This small molecule binds to this protein.
Small molecule (SMILES): CC(C)Oc1ccc2ccn(-c3cncc(-c4ccc(C(=O)O)cc4)n3)c2c1

Sequence of chain 1.A:
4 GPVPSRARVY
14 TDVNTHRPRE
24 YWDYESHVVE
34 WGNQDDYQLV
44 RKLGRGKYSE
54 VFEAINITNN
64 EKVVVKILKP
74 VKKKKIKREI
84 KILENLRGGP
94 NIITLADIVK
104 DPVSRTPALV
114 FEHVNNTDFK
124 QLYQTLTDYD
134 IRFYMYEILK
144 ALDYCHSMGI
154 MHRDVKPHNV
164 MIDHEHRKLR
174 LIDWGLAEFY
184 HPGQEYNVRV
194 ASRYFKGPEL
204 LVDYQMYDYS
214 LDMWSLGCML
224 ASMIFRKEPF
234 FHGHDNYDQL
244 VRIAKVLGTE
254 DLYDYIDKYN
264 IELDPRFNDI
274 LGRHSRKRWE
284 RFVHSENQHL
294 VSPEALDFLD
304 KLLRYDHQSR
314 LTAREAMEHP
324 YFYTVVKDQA

Binding-site contacts:
Ligand atom C25 contacts residue LEU46 of chain 1.A at 3.3 Å (hydrophobic).
Ligand atom O28 contacts residue ASP176 of chain 1.A at 3.7 Å.
Ligand atom O1 contacts residue ILE175 of chain 1.A at 3.7 Å.
Ligand atom O1 contacts residue ASP176 of chain 1.A at 2.9 Å (salt-bridge).
Ligand atom N14 contacts residue MET164 of chain 1.A at 4.0 Å.
Ligand atom C2 contacts residue ILE175 of chain 1.A at 4.0 Å (hydrophobic).
Ligand atom C6 contacts residue ILE96 of chain 1.A at 3.9 Å (hydrophobic).
Ligand atom O28 contacts residue LYS69 of chain 1.A at 3.1 Å (salt-bridge).
Ligand atom N11 contacts residue GLU115 of chain 1.A at 4.0 Å.
Ligand atom C23 contacts residue ILE175 of chain 1.A at 3.9 Å (hydrophobic).
Ligand atom N27 contacts residue MET164 of chain 1.A at 3.6 Å.
Ligand atom C4 contacts residue ILE175 of chain 1.A at 3.7 Å (hydrophobic).
Ligand atom C12 contacts residue VAL67 of chain 1.A at 3.7 Å (hydrophobic).
Ligand atom C2 contacts residue PHE114 of chain 1.A at 4.0 Å (hydrophobic).
Ligand atom N14 contacts residue LEU46 of chain 1.A at 3.9 Å.
Ligand atom C10 contacts residue GLU115 of chain 1.A at 3.7 Å.
Ligand atom N11 contacts residue HIS116 of chain 1.A at 3.8 Å.
Ligand atom C13 contacts residue VAL67 of chain 1.A at 4.0 Å (hydrophobic).
Ligand atom C22 contacts residue VAL54 of chain 1.A at 3.8 Å (hydrophobic).
Ligand atom C7 contacts residue ILE96 of chain 1.A at 4.0 Å (hydrophobic).
Ligand atom C10 contacts residue VAL67 of chain 1.A at 3.6 Å (hydrophobic).
Ligand atom C2 contacts residue ASP176 of chain 1.A at 3.5 Å.
Ligand atom C6 contacts residue PHE114 of chain 1.A at 3.8 Å (hydrophobic).
Ligand atom C10 contacts residue VAL117 of chain 1.A at 3.8 Å (hydrophobic).
Ligand atom C13 contacts residue VAL117 of chain 1.A at 4.0 Å (hydrophobic).
Ligand atom C3 contacts residue ILE175 of chain 1.A at 3.9 Å (hydrophobic).
Ligand atom N11 contacts residue VAL117 of chain 1.A at 2.9 Å (h-bond).
Ligand atom C13 contacts residue MET164 of chain 1.A at 3.8 Å (hydrophobic).
Ligand atom C9 contacts residue MET164 of chain 1.A at 3.9 Å (hydrophobic).
Ligand atom N11 contacts residue VAL67 of chain 1.A at 3.5 Å.
Ligand atom C15 contacts residue ASN119 of chain 1.A at 4.0 Å.
Ligand atom C7 contacts residue ILE175 of chain 1.A at 4.0 Å (hydrophobic).
Ligand atom C2 contacts residue LYS69 of chain 1.A at 4.0 Å.
Ligand atom C12 contacts residue VAL117 of chain 1.A at 2.9 Å (hydrophobic).
Ligand atom C24 contacts residue VAL54 of chain 1.A at 3.6 Å (hydrophobic).
Ligand atom O1 contacts residue PHE114 of chain 1.A at 3.5 Å.
Ligand atom C26 contacts residue LEU46 of chain 1.A at 3.6 Å (hydrophobic).
Ligand atom C8 contacts residue VAL67 of chain 1.A at 3.8 Å (hydrophobic).
Ligand atom C6 contacts residue ILE175 of chain 1.A at 3.8 Å (hydrophobic).
Ligand atom C9 contacts residue VAL67 of chain 1.A at 3.9 Å (hydrophobic).